Sequence of chain 1.A:
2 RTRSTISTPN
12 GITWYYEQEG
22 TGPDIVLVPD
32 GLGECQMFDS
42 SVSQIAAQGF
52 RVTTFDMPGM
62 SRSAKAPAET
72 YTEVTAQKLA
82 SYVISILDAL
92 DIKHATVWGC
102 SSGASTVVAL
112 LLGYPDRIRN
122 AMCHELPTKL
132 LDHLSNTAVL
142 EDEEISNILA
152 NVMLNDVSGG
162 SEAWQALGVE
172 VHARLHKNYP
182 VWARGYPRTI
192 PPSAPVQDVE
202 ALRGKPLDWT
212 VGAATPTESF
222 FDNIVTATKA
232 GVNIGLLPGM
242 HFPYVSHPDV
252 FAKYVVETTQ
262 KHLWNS

Binding-site contacts:
Ligand atom C11 contacts residue LEU33 of chain 1.A at 3.9 Å (hydrophobic).
Ligand atom C7P contacts residue TRP183 of chain 1.A at 3.5 Å (hydrophobic).
Ligand atom O10 contacts residue SER102 of chain 1.A at 3.0 Å (h-bond).
Ligand atom C2 contacts residue PRO188 of chain 1.A at 3.8 Å (hydrophobic).
Ligand atom O2 contacts residue TRP183 of chain 1.A at 4.0 Å.
Ligand atom O10 contacts residue GLY32 of chain 1.A at 2.8 Å (h-bond).
Ligand atom C11 contacts residue ASP31 of chain 1.A at 3.4 Å.
Ligand atom O4 contacts residue LYS130 of chain 1.A at 3.5 Å (salt-bridge).
Ligand atom O4 contacts residue PRO192 of chain 1.A at 3.9 Å.
Ligand atom O4 contacts residue LEU132 of chain 1.A at 3.5 Å.
Ligand atom C1 contacts residue PRO128 of chain 1.A at 3.9 Å (hydrophobic).
Ligand atom C6 contacts residue PRO128 of chain 1.A at 3.9 Å (hydrophobic).
Ligand atom C10 contacts residue HIS242 of chain 1.A at 3.9 Å.
Ligand atom O6P contacts residue MET154 of chain 1.A at 3.4 Å.
Ligand atom O4 contacts residue LEU135 of chain 1.A at 3.8 Å.
Ligand atom C5 contacts residue PRO128 of chain 1.A at 4.0 Å (hydrophobic).
Ligand atom C5 contacts residue LEU135 of chain 1.A at 3.6 Å (hydrophobic).
Ligand atom C6P contacts residue MET154 of chain 1.A at 3.5 Å (hydrophobic).
Ligand atom C10 contacts residue GLY32 of chain 1.A at 3.9 Å.
Ligand atom C7P contacts residue MET154 of chain 1.A at 3.7 Å (hydrophobic).
Ligand atom C3 contacts residue PRO192 of chain 1.A at 3.4 Å (hydrophobic).
Ligand atom C3 contacts residue PRO188 of chain 1.A at 3.5 Å (hydrophobic).
Ligand atom C3P contacts residue HIS242 of chain 1.A at 3.4 Å.
Ligand atom C4 contacts residue LEU135 of chain 1.A at 3.8 Å (hydrophobic).
Ligand atom C9P contacts residue TRP183 of chain 1.A at 3.3 Å (hydrophobic).
Ligand atom C8P contacts residue MET154 of chain 1.A at 3.6 Å (hydrophobic).
Ligand atom C4 contacts residue PRO192 of chain 1.A at 3.9 Å (hydrophobic).
Ligand atom O6P contacts residue HIS242 of chain 1.A at 3.6 Å.
Ligand atom C11 contacts residue HIS242 of chain 1.A at 3.7 Å.
Ligand atom C10 contacts residue SER102 of chain 1.A at 3.6 Å.
Ligand atom O2 contacts residue PRO188 of chain 1.A at 3.3 Å.
Ligand atom C8P contacts residue TRP183 of chain 1.A at 3.8 Å (hydrophobic).
Ligand atom O2 contacts residue PRO192 of chain 1.A at 3.9 Å.
Ligand atom C1P contacts residue SER102 of chain 1.A at 3.2 Å.
Ligand atom C2 contacts residue TRP183 of chain 1.A at 3.8 Å (hydrophobic).
Ligand atom C11 contacts residue PHE243 of chain 1.A at 3.5 Å (hydrophobic).
Ligand atom C1 contacts residue TRP183 of chain 1.A at 3.6 Å (hydrophobic).
Ligand atom O10 contacts residue ASP31 of chain 1.A at 3.7 Å.
Ligand atom O2 contacts residue TYR187 of chain 1.A at 3.4 Å (h-bond).
Ligand atom O2 contacts residue ILE191 of chain 1.A at 3.3 Å.

The protein below binds the small molecule below.
Small molecule (SMILES): C[C@H](O)CCCC(=O)CCC/C=C/c1cc(O)cc(O)c1